A protein and the small-molecule ligand that binds it are described below.
Small molecule (SMILES): Nc1ncnc2c1ncn2[C@@H]1O[C@H](COP(=O)(O)OP(=O)(O)OP(O)(O)=S)[C@@H](O)[C@H]1O

Binding-site contacts:
Ligand atom N1 contacts residue ASP70 of chain 1.B at 4.0 Å.
Ligand atom O1A contacts residue LEU111 of chain 1.B at 3.6 Å.
Ligand atom PG contacts residue MG1 of chain 1.E at 3.4 Å.
Ligand atom O5' contacts residue ASN45 of chain 1.B at 3.5 Å (h-bond).
Ligand atom O3G contacts residue MG1 of chain 1.E at 2.8 Å.
Ligand atom PA contacts residue ASN45 of chain 1.B at 4.0 Å.
Ligand atom C1' contacts residue LEU83 of chain 1.B at 3.5 Å (hydrophobic).
Ligand atom C6 contacts residue THR155 of chain 1.B at 3.7 Å.
Ligand atom O2G contacts residue GLU109 of chain 1.B at 4.0 Å.
Ligand atom PA contacts residue ALA110 of chain 1.B at 3.9 Å.
Ligand atom O3A contacts residue MG1 of chain 1.E at 3.5 Å.
Ligand atom C2 contacts residue GLY74 of chain 1.B at 3.9 Å.
Ligand atom C2 contacts residue VAL75 of chain 1.B at 4.0 Å (hydrophobic).
Ligand atom O2A contacts residue ALA110 of chain 1.B at 3.9 Å.
Ligand atom N3 contacts residue VAL75 of chain 1.B at 3.5 Å.
Ligand atom O4' contacts residue LEU111 of chain 1.B at 3.9 Å.
Ligand atom O3A contacts residue ASN45 of chain 1.B at 3.9 Å.
Ligand atom N6 contacts residue ASP70 of chain 1.B at 2.6 Å (salt-bridge).
Ligand atom C2 contacts residue THR155 of chain 1.B at 3.5 Å.
Ligand atom O3B contacts residue MG1 of chain 1.E at 2.8 Å.
Ligand atom C2 contacts residue ALA49 of chain 1.B at 3.6 Å (hydrophobic).
Ligand atom N6 contacts residue THR155 of chain 1.B at 3.6 Å.
Ligand atom N6 contacts residue SER46 of chain 1.B at 3.5 Å (h-bond).
Ligand atom C6 contacts residue ASP70 of chain 1.B at 3.7 Å.
Ligand atom C5' contacts residue ASN45 of chain 1.B at 3.9 Å.
Ligand atom N7 contacts residue ASN45 of chain 1.B at 3.4 Å.
Ligand atom C8 contacts residue LEU111 of chain 1.B at 3.9 Å (hydrophobic).
Ligand atom O1A contacts residue ALA110 of chain 1.B at 3.3 Å.
Ligand atom C8 contacts residue ASN45 of chain 1.B at 3.4 Å.
Ligand atom O3G contacts residue GLU41 of chain 1.B at 3.3 Å (salt-bridge).
Ligand atom N1 contacts residue THR155 of chain 1.B at 3.1 Å (h-bond).
Ligand atom O1A contacts residue MG1 of chain 1.E at 3.1 Å.
Ligand atom O4' contacts residue LEU83 of chain 1.B at 3.1 Å.
Ligand atom PA contacts residue MG1 of chain 1.E at 3.7 Å.
Ligand atom N1 contacts residue ALA49 of chain 1.B at 3.4 Å.
Ligand atom O2B contacts residue GLU109 of chain 1.B at 3.1 Å (salt-bridge).
Ligand atom PB contacts residue MG1 of chain 1.E at 3.9 Å.
Ligand atom O1A contacts residue ASN45 of chain 1.B at 3.2 Å (h-bond).
Ligand atom O2A contacts residue LEU111 of chain 1.B at 3.8 Å.
Ligand atom O2A contacts residue GLU109 of chain 1.B at 3.2 Å.

Sequence of chain 1.B:
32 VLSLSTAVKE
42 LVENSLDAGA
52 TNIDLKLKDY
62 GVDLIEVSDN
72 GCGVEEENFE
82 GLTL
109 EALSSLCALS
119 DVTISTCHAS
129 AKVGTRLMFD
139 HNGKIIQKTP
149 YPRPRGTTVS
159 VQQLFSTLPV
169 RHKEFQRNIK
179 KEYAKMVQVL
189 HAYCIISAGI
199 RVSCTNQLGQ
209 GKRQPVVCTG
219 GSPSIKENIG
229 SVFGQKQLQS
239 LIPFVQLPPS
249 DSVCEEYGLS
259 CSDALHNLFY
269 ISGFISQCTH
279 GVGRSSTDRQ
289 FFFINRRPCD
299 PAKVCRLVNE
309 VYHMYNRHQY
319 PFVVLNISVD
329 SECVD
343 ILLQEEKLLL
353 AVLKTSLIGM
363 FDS